Sequence of chain 2.B:
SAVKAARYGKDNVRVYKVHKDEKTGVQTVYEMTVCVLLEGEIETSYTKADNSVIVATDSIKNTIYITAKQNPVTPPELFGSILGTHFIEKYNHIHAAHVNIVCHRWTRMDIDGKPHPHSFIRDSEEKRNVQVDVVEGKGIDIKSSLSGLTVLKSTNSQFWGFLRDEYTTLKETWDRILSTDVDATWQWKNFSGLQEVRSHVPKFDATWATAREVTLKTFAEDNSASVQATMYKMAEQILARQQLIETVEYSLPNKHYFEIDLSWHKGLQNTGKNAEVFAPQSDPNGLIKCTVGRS

Binding-site contacts:
Ligand atom C4 contacts residue ASN254 of chain 1.B at 3.8 Å.
Ligand atom C5 contacts residue THR57 of chain 2.B at 3.8 Å.
Ligand atom N3 contacts residue ARG176 of chain 1.B at 3.0 Å (salt-bridge).
Ligand atom C5 contacts residue PHE159 of chain 1.B at 3.3 Å (hydrophobic).
Ligand atom O6 contacts residue ILE54 of chain 2.B at 3.4 Å.
Ligand atom N9 contacts residue PHE159 of chain 1.B at 3.5 Å.
Ligand atom C6 contacts residue PHE159 of chain 1.B at 3.4 Å (hydrophobic).
Ligand atom O6 contacts residue GLN228 of chain 1.B at 2.9 Å (h-bond).
Ligand atom N3 contacts residue PHE159 of chain 1.B at 3.7 Å.
Ligand atom N9 contacts residue THR57 of chain 2.B at 3.8 Å.
Ligand atom C2 contacts residue ARG176 of chain 1.B at 3.7 Å.
Ligand atom O2 contacts residue PHE159 of chain 1.B at 3.9 Å.
Ligand atom N1 contacts residue PHE159 of chain 1.B at 3.6 Å.
Ligand atom O6 contacts residue TYR8 of chain 2.B at 3.8 Å.
Ligand atom N8 contacts residue PHE159 of chain 1.B at 3.6 Å.
Ligand atom N8 contacts residue THR57 of chain 2.B at 3.1 Å (h-bond).
Ligand atom O2 contacts residue GLN228 of chain 1.B at 3.9 Å.
Ligand atom C4 contacts residue ARG176 of chain 1.B at 3.8 Å.
Ligand atom C2 contacts residue GLN228 of chain 1.B at 3.9 Å.
Ligand atom N7 contacts residue THR57 of chain 2.B at 2.8 Å (h-bond).
Ligand atom N9 contacts residue LEU170 of chain 1.B at 3.9 Å.
Ligand atom O2 contacts residue VAL227 of chain 1.B at 2.8 Å (h-bond).
Ligand atom N1 contacts residue GLN228 of chain 1.B at 3.1 Å (h-bond).
Ligand atom N7 contacts residue ALA56 of chain 2.B at 3.5 Å.
Ligand atom O2 contacts residue ARG176 of chain 1.B at 3.0 Å (salt-bridge).
Ligand atom C2 contacts residue ASN254 of chain 1.B at 3.8 Å.
Ligand atom O6 contacts residue THR57 of chain 2.B at 3.8 Å.
Ligand atom O2 contacts residue ASN254 of chain 1.B at 4.0 Å.
Ligand atom N9 contacts residue ARG176 of chain 1.B at 4.0 Å.
Ligand atom C2 contacts residue PHE159 of chain 1.B at 3.6 Å (hydrophobic).
Ligand atom C2 contacts residue VAL227 of chain 1.B at 3.8 Å (hydrophobic).
Ligand atom O6 contacts residue PHE159 of chain 1.B at 4.0 Å.
Ligand atom O2 contacts residue SER226 of chain 1.B at 3.5 Å.
Ligand atom N8 contacts residue LEU170 of chain 1.B at 3.7 Å.
Ligand atom N8 contacts residue ALA56 of chain 2.B at 3.6 Å.
Ligand atom N7 contacts residue PHE159 of chain 1.B at 3.6 Å.
Ligand atom N3 contacts residue ASN254 of chain 1.B at 3.3 Å (h-bond).
Ligand atom C6 contacts residue GLN228 of chain 1.B at 3.7 Å.
Ligand atom C4 contacts residue PHE159 of chain 1.B at 3.4 Å (hydrophobic).
Ligand atom N8 contacts residue ASP58 of chain 2.B at 3.8 Å.

Sequence of chain 1.B:
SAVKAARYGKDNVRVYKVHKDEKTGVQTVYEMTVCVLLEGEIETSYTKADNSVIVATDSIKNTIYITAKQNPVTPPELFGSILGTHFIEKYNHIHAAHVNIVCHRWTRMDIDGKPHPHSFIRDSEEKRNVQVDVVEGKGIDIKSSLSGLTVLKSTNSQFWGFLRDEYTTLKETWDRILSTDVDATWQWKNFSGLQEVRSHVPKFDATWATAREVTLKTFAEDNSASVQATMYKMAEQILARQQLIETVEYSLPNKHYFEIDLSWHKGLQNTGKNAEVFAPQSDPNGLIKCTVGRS

This protein binds this small molecule.
Small molecule (SMILES): O=c1[nH]c(=O)c2nn[nH]c2[nH]1